Sequence of chain 1.B:
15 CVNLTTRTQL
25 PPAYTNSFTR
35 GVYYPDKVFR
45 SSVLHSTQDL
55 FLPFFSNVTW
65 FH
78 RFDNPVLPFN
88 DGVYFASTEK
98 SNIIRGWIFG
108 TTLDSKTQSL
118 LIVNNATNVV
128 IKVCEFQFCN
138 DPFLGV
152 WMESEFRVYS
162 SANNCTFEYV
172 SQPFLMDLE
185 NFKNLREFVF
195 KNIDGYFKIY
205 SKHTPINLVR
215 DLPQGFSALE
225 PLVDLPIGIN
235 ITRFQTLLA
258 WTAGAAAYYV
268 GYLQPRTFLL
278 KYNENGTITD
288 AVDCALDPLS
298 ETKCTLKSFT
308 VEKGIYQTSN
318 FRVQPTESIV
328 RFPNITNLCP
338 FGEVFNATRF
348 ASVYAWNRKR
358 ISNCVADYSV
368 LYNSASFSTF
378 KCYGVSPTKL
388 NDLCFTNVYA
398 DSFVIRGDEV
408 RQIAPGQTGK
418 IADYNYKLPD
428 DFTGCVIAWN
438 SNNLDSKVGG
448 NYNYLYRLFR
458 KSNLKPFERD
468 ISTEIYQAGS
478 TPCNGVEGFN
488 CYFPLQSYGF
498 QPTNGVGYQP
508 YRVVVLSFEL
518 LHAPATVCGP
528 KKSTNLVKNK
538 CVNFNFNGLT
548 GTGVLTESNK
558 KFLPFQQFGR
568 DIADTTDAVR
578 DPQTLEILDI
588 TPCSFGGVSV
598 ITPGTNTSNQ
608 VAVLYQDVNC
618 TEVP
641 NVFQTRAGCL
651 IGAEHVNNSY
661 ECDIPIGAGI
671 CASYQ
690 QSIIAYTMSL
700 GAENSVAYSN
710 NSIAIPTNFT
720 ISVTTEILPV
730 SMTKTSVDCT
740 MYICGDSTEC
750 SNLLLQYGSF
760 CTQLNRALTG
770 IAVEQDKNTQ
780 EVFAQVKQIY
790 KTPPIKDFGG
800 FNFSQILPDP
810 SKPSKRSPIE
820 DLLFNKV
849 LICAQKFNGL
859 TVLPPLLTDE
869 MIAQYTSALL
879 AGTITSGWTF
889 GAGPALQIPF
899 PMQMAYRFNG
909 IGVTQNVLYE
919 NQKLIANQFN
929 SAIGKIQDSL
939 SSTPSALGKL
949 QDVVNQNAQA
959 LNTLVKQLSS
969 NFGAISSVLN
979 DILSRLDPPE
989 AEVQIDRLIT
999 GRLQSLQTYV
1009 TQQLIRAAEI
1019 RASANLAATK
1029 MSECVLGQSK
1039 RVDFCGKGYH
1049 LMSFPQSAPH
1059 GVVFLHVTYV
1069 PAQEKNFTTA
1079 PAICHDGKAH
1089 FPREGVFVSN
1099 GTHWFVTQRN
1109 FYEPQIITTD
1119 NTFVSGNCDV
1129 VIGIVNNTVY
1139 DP

Sequence of chain 1.D:
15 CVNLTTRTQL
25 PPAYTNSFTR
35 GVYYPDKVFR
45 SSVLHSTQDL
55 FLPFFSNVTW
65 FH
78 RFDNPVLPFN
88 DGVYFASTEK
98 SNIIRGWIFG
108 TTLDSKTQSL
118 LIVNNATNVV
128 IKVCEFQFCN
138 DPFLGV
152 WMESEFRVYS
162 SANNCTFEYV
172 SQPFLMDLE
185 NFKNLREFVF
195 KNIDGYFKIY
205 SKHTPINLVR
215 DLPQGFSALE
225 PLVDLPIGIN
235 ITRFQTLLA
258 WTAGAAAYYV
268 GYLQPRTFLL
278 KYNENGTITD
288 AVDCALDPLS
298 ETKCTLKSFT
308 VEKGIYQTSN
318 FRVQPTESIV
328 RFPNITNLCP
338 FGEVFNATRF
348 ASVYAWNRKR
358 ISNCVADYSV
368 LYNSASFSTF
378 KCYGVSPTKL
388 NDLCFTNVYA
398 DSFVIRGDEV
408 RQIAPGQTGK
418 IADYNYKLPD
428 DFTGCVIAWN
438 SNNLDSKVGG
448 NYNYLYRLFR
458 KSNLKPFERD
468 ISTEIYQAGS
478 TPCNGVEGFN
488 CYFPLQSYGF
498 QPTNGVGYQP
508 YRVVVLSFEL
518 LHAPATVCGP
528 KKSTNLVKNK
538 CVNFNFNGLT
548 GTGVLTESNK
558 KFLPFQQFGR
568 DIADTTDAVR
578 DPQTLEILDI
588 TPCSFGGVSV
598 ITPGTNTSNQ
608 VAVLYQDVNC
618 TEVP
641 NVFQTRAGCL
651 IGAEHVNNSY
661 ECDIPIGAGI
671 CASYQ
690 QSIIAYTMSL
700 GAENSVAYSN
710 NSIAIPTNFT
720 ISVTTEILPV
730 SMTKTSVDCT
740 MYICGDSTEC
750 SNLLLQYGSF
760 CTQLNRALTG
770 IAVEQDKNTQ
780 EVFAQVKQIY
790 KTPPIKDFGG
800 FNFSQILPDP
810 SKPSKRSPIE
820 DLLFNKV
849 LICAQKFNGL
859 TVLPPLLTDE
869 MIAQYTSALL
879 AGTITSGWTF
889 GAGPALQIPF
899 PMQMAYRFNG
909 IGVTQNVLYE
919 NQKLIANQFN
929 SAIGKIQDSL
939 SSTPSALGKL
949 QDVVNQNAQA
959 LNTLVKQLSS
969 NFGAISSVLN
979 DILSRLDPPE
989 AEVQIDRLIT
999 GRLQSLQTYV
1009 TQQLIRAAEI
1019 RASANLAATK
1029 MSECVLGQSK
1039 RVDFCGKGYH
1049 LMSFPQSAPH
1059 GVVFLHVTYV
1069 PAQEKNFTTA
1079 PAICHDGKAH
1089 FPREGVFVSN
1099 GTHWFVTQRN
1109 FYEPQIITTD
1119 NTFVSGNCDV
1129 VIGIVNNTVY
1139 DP

The protein below binds the small molecule below.
Small molecule (SMILES): CC(=O)N[C@@H]1[C@@H](O)[C@H](O)[C@@H](CO)O[C@H]1O

Binding-site contacts:
Ligand atom C1 contacts residue ASN1074 of chain 1.B at 1.4 Å.
Ligand atom C6 contacts residue ALA706 of chain 1.B at 3.8 Å (hydrophobic).
Ligand atom O6 contacts residue ASN1074 of chain 1.B at 4.2 Å.
Ligand atom C8 contacts residue GLU1072 of chain 1.B at 4.4 Å.
Ligand atom C2 contacts residue ASN1074 of chain 1.B at 2.3 Å.
Ligand atom O5 contacts residue GLN895 of chain 1.D at 4.1 Å.
Ligand atom N2 contacts residue ASN1074 of chain 1.B at 2.9 Å (h-bond).
Ligand atom C6 contacts residue ASN1074 of chain 1.B at 4.4 Å.
Ligand atom O5 contacts residue ASN1074 of chain 1.B at 2.1 Å (h-bond).
Ligand atom O6 contacts residue ALA706 of chain 1.B at 4.2 Å.
Ligand atom C3 contacts residue ASN1074 of chain 1.B at 3.6 Å.
Ligand atom C1 contacts residue GLN895 of chain 1.D at 3.7 Å.
Ligand atom C5 contacts residue ALA706 of chain 1.B at 3.6 Å (hydrophobic).
Ligand atom C4 contacts residue ASN1074 of chain 1.B at 4.0 Å.
Ligand atom C5 contacts residue ASN1074 of chain 1.B at 3.5 Å.
Ligand atom O5 contacts residue ALA706 of chain 1.B at 4.2 Å.
Ligand atom O7 contacts residue ASN1074 of chain 1.B at 3.5 Å (h-bond).
Ligand atom C7 contacts residue ASN1074 of chain 1.B at 3.4 Å.